This protein binds this small molecule.
Small molecule (SMILES): Nc1ncnc2c1ncn2[C@@H]1O[C@H](COP(=O)(O)OP(=O)(O)OP(O)(O)=S)[C@@H](O)[C@H]1O

Binding-site contacts:
Ligand atom O3G contacts residue ASN719 of chain 1.A at 2.5 Å (h-bond).
Ligand atom C3' contacts residue GLU613 of chain 1.A at 3.3 Å.
Ligand atom N6 contacts residue VAL609 of chain 1.A at 3.0 Å (h-bond).
Ligand atom O4' contacts residue LYS818 of chain 1.A at 3.5 Å.
Ligand atom O2A contacts residue GLU613 of chain 1.A at 3.3 Å (salt-bridge).
Ligand atom O1B contacts residue LYS611 of chain 1.A at 3.2 Å (salt-bridge).
Ligand atom O2G contacts residue ARG756 of chain 1.E at 2.7 Å (salt-bridge).
Ligand atom O2B contacts residue VAL609 of chain 1.A at 2.7 Å (h-bond).
Ligand atom O3' contacts residue GLU613 of chain 1.A at 3.0 Å (salt-bridge).
Ligand atom N6 contacts residue ILE571 of chain 1.A at 3.0 Å (h-bond).
Ligand atom O2A contacts residue GLY610 of chain 1.A at 3.2 Å.
Ligand atom N3 contacts residue ILE774 of chain 1.A at 3.5 Å.
Ligand atom N1 contacts residue ILE571 of chain 1.A at 3.0 Å (h-bond).
Ligand atom C8 contacts residue GLY608 of chain 1.A at 3.1 Å.
Ligand atom O3A contacts residue ARG815 of chain 1.A at 2.9 Å (salt-bridge).
Ligand atom C5' contacts residue ARG815 of chain 1.A at 3.4 Å.
Ligand atom O2B contacts residue GLY608 of chain 1.A at 3.1 Å (h-bond).
Ligand atom O2A contacts residue LYS611 of chain 1.A at 3.3 Å (salt-bridge).
Ligand atom O2B contacts residue LYS611 of chain 1.A at 3.2 Å (salt-bridge).
Ligand atom N7 contacts residue GLY610 of chain 1.A at 3.2 Å (h-bond).
Ligand atom PG contacts residue ARG756 of chain 1.E at 3.3 Å.
Ligand atom O3G contacts residue LYS611 of chain 1.A at 3.5 Å (salt-bridge).
Ligand atom O2A contacts residue THR612 of chain 1.A at 3.3 Å (h-bond).
Ligand atom O2' contacts residue GLN778 of chain 1.A at 3.0 Å (h-bond).
Ligand atom O2B contacts residue GLY610 of chain 1.A at 2.8 Å (h-bond).
Ligand atom S1G contacts residue THR612 of chain 1.A at 3.1 Å (h-bond).
Ligand atom PB contacts residue LYS611 of chain 1.A at 3.4 Å.
Ligand atom C2' contacts residue GLU613 of chain 1.A at 3.3 Å.
Ligand atom S1G contacts residue ARG756 of chain 1.E at 2.9 Å (salt-bridge).
Ligand atom PG contacts residue ARG815 of chain 1.A at 3.4 Å.
Ligand atom N7 contacts residue GLY608 of chain 1.A at 3.1 Å (h-bond).
Ligand atom C4' contacts residue LYS818 of chain 1.A at 3.5 Å.
Ligand atom C2 contacts residue ARG569 of chain 1.A at 3.2 Å.
Ligand atom O3B contacts residue GLY608 of chain 1.A at 3.3 Å (h-bond).
Ligand atom O3B contacts residue LYS611 of chain 1.A at 2.6 Å (salt-bridge).
Ligand atom O2G contacts residue ARG815 of chain 1.A at 2.3 Å (salt-bridge).
Ligand atom O2G contacts residue THR607 of chain 1.A at 3.3 Å.
Ligand atom O1B contacts residue THR612 of chain 1.A at 2.6 Å (h-bond).
Ligand atom N7 contacts residue VAL609 of chain 1.A at 3.2 Å.
Ligand atom N1 contacts residue VAL570 of chain 1.A at 3.5 Å.

Sequence of chain 1.A:
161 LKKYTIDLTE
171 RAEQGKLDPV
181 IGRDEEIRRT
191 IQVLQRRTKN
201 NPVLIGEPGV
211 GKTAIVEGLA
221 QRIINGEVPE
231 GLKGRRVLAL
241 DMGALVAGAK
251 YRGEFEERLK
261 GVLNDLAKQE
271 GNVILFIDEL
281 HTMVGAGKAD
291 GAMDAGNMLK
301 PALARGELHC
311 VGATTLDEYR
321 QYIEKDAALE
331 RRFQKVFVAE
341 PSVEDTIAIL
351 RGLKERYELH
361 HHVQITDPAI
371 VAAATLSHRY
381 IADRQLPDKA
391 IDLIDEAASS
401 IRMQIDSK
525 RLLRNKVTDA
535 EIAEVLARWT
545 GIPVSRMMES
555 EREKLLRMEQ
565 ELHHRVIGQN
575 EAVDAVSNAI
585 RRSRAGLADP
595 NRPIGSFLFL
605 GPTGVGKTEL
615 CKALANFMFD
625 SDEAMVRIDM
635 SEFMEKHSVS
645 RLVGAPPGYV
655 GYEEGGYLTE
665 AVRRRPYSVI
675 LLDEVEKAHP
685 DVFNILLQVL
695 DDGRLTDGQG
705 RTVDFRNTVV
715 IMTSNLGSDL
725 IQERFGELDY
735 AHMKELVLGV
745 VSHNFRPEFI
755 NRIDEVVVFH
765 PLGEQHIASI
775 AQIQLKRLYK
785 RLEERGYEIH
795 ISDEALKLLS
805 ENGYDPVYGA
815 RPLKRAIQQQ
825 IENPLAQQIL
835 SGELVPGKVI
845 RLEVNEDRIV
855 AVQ

Sequence of chain 1.E:
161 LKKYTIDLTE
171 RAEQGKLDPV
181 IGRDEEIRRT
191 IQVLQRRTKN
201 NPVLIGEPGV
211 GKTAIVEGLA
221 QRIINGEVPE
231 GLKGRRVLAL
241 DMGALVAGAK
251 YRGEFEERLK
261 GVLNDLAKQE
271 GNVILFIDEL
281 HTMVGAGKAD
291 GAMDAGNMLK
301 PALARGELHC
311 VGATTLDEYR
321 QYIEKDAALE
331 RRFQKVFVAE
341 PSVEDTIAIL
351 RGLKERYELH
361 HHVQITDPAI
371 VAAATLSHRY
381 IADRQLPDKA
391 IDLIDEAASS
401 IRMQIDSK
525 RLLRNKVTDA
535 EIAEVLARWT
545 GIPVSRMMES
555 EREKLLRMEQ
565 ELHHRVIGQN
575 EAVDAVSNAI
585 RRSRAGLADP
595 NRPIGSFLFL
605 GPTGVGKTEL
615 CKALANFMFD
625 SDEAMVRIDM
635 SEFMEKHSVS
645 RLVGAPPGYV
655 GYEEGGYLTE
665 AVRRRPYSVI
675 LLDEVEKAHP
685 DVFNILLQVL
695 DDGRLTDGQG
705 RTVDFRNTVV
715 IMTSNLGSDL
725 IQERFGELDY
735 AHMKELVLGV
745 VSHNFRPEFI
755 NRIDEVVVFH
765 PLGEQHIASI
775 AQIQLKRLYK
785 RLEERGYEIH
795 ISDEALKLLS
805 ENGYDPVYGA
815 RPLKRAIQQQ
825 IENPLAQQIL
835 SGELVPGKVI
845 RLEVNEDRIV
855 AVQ